Sequence of chain 1.A:
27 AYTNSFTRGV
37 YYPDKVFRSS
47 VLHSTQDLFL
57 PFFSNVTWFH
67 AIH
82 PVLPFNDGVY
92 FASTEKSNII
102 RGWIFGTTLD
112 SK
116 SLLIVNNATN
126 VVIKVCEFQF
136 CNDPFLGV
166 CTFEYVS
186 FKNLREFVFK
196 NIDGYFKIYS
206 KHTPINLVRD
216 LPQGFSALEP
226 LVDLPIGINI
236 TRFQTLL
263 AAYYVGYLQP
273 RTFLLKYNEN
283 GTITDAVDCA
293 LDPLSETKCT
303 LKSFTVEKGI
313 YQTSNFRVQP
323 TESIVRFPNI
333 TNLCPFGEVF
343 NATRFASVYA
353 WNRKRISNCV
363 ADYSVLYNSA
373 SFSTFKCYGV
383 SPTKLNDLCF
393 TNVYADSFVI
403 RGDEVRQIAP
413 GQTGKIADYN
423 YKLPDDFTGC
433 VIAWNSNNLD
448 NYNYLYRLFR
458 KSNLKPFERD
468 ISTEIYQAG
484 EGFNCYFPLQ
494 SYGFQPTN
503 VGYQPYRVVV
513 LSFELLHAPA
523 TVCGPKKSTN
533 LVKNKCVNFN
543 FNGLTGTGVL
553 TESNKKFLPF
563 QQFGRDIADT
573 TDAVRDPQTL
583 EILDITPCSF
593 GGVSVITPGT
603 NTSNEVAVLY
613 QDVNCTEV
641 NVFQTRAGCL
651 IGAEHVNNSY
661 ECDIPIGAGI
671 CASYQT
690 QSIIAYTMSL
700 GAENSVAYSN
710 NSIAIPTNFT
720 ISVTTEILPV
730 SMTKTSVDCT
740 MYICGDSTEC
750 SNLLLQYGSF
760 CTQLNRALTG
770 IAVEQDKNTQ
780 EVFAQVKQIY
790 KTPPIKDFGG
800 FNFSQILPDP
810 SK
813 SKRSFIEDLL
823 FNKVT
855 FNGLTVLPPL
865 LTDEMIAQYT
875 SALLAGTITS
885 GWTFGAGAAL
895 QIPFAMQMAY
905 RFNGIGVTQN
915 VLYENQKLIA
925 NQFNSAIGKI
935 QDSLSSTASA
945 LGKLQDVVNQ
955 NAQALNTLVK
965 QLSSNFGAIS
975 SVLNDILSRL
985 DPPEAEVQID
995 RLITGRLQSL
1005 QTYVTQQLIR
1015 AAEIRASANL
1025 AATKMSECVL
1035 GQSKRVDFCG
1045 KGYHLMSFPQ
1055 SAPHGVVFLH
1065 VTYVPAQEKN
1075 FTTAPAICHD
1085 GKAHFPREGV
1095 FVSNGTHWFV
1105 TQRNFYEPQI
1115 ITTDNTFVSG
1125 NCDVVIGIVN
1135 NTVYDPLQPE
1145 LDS

This protein binds this small molecule.
Small molecule (SMILES): CC(=O)N[C@@H]1[C@@H](O)[C@H](O)[C@@H](CO)O[C@H]1O

Binding-site contacts:
Ligand atom C8 contacts residue ASN657 of chain 1.A at 4.0 Å.
Ligand atom C5 contacts residue ASN657 of chain 1.A at 3.6 Å.
Ligand atom C2 contacts residue ASN657 of chain 1.A at 2.4 Å.
Ligand atom O7 contacts residue ASN657 of chain 1.A at 3.1 Å (h-bond).
Ligand atom O5 contacts residue ASN657 of chain 1.A at 2.3 Å (h-bond).
Ligand atom N2 contacts residue ASN657 of chain 1.A at 2.9 Å (h-bond).
Ligand atom C4 contacts residue ASN657 of chain 1.A at 4.2 Å.
Ligand atom C8 contacts residue VAL656 of chain 1.A at 4.0 Å (hydrophobic).
Ligand atom C7 contacts residue ASN657 of chain 1.A at 3.2 Å.
Ligand atom C8 contacts residue HIS655 of chain 1.A at 3.8 Å.
Ligand atom C3 contacts residue ASN657 of chain 1.A at 3.8 Å.
Ligand atom C1 contacts residue ASN657 of chain 1.A at 1.4 Å.